Binding-site contacts:
Ligand atom CZ3 contacts residue TYR301 of chain 1.A at 3.4 Å (hydrophobic).
Ligand atom CA contacts residue ALA107 of chain 1.A at 3.7 Å (hydrophobic).
Ligand atom OXT contacts residue GLN109 of chain 1.A at 3.0 Å.
Ligand atom C contacts residue GLY108 of chain 1.A at 3.9 Å.
Ligand atom CZ2 contacts residue VAL187 of chain 1.A at 4.0 Å (hydrophobic).
Ligand atom O contacts residue ALA107 of chain 1.A at 3.6 Å.
Ligand atom C contacts residue HIS110 of chain 1.A at 3.6 Å.
Ligand atom OXT contacts residue THR105 of chain 1.A at 3.7 Å.
Ligand atom CZ2 contacts residue SER185 of chain 1.A at 3.8 Å.
Ligand atom O contacts residue GLY108 of chain 1.A at 3.8 Å.
Ligand atom NE1 contacts residue GLY184 of chain 1.A at 3.8 Å.
Ligand atom CE2 contacts residue SER185 of chain 1.A at 4.0 Å.
Ligand atom C contacts residue GLN109 of chain 1.A at 3.9 Å.
Ligand atom CZ3 contacts residue SER185 of chain 1.A at 3.9 Å.
Ligand atom CH2 contacts residue TYR301 of chain 1.A at 3.6 Å (hydrophobic).
Ligand atom CE3 contacts residue TYR301 of chain 1.A at 4.0 Å (hydrophobic).
Ligand atom NE1 contacts residue GLU104 of chain 1.A at 2.7 Å (salt-bridge).
Ligand atom CE3 contacts residue GLY228 of chain 1.A at 4.0 Å.
Ligand atom CB contacts residue LLP82 of chain 1.A at 3.5 Å.
Ligand atom C contacts residue THR105 of chain 1.A at 3.5 Å.
Ligand atom O contacts residue THR105 of chain 1.A at 2.6 Å (h-bond).
Ligand atom CD2 contacts residue LEU161 of chain 1.A at 4.0 Å (hydrophobic).
Ligand atom CD1 contacts residue HIS110 of chain 1.A at 3.8 Å.
Ligand atom CH2 contacts residue VAL187 of chain 1.A at 3.9 Å (hydrophobic).
Ligand atom O contacts residue HIS110 of chain 1.A at 3.6 Å.
Ligand atom C contacts residue ALA107 of chain 1.A at 3.7 Å (hydrophobic).
Ligand atom CZ2 contacts residue GLU104 of chain 1.A at 3.9 Å.
Ligand atom CZ3 contacts residue GLY228 of chain 1.A at 3.7 Å.
Ligand atom N contacts residue LEU161 of chain 1.A at 3.9 Å.
Ligand atom CD1 contacts residue GLU104 of chain 1.A at 3.8 Å.
Ligand atom OXT contacts residue HIS110 of chain 1.A at 2.7 Å (h-bond).
Ligand atom O contacts residue GLY106 of chain 1.A at 2.9 Å (h-bond).
Ligand atom OXT contacts residue GLY108 of chain 1.A at 3.9 Å.
Ligand atom OXT contacts residue ALA107 of chain 1.A at 3.9 Å.
Ligand atom C contacts residue GLY106 of chain 1.A at 3.8 Å.
Ligand atom CH2 contacts residue SER185 of chain 1.A at 3.8 Å.
Ligand atom N contacts residue GLY106 of chain 1.A at 3.3 Å (h-bond).
Ligand atom OXT contacts residue LLP82 of chain 1.A at 3.5 Å.
Ligand atom CE2 contacts residue GLU104 of chain 1.A at 3.6 Å.
Ligand atom N contacts residue ALA107 of chain 1.A at 3.1 Å (h-bond).

Sequence of chain 1.A:
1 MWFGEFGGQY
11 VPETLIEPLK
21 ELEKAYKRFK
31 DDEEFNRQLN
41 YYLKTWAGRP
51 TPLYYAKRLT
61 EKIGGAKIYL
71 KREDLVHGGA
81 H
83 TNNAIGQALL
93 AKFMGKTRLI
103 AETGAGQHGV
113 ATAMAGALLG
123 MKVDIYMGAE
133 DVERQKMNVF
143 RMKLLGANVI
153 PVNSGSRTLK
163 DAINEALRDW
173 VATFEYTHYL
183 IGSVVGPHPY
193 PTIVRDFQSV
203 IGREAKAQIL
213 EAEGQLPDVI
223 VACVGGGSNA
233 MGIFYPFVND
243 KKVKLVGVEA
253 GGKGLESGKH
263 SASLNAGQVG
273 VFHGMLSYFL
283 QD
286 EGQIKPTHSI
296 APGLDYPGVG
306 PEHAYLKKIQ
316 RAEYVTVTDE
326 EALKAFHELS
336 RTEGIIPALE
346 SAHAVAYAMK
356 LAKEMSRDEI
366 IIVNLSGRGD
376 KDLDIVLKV

A protein and the small-molecule ligand that binds it are described below.
Small molecule (SMILES): N[C@@H](Cc1c[nH]c2ccccc12)C(=O)O